Sequence of chain 1.A:
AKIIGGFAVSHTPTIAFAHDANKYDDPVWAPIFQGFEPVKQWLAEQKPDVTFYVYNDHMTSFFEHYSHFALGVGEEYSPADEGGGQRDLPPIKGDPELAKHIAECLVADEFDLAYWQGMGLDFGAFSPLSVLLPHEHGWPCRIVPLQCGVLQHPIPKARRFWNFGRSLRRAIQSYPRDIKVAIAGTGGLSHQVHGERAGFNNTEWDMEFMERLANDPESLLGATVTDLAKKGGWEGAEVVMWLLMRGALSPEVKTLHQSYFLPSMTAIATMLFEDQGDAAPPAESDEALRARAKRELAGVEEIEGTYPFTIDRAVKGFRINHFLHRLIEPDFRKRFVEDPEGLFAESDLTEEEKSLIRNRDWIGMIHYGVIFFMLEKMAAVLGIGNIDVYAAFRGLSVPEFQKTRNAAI

This protein binds this small molecule.
Small molecule (SMILES): O=C(O)c1cc(O)c(O)c(O)c1

Sequence of chain 1.B:
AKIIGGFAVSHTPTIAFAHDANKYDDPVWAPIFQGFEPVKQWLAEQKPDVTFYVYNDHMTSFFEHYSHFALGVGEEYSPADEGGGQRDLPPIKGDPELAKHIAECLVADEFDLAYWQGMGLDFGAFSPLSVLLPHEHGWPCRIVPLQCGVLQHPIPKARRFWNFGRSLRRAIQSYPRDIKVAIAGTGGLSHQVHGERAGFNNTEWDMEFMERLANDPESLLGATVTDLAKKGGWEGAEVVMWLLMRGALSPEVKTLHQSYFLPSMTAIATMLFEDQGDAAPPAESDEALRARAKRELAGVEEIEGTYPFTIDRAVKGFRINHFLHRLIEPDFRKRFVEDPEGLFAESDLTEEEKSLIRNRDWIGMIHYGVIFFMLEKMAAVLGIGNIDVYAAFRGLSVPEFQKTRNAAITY

Binding-site contacts:
Ligand atom OAE contacts residue PHE374 of chain 1.B at 3.9 Å.
Ligand atom CAI contacts residue THR267 of chain 1.A at 3.5 Å.
Ligand atom OAB contacts residue TYR391 of chain 1.B at 2.7 Å (h-bond).
Ligand atom CAG contacts residue TYR391 of chain 1.B at 3.4 Å (hydrophobic).
Ligand atom OAA contacts residue TYR391 of chain 1.B at 3.9 Å.
Ligand atom CAF contacts residue THR13 of chain 1.A at 3.5 Å.
Ligand atom CAG contacts residue PRO14 of chain 1.A at 3.6 Å (hydrophobic).
Ligand atom CAF contacts residue TYR391 of chain 1.B at 4.1 Å (hydrophobic).
Ligand atom CAK contacts residue VAL194 of chain 1.A at 4.2 Å (hydrophobic).
Ligand atom CAK contacts residue TYR391 of chain 1.B at 3.2 Å (hydrophobic).
Ligand atom OAC contacts residue HIS192 of chain 1.A at 3.2 Å.
Ligand atom OAE contacts residue PRO14 of chain 1.A at 4.2 Å.
Ligand atom CAK contacts residue PRO14 of chain 1.A at 4.1 Å (hydrophobic).
Ligand atom CAI contacts residue THR13 of chain 1.A at 3.8 Å.
Ligand atom OAC contacts residue THR267 of chain 1.A at 2.8 Å (h-bond).
Ligand atom CAK contacts residue THR13 of chain 1.A at 4.0 Å.
Ligand atom OAA contacts residue THR15 of chain 1.A at 3.7 Å.
Ligand atom OAB contacts residue ASN387 of chain 1.B at 2.9 Å (h-bond).
Ligand atom OAD contacts residue PHE374 of chain 1.B at 3.8 Å.
Ligand atom OAE contacts residue PHE124 of chain 1.A at 4.1 Å.
Ligand atom CAG contacts residue ASN387 of chain 1.B at 3.7 Å.
Ligand atom OAA contacts residue MET266 of chain 1.A at 3.6 Å.
Ligand atom OAC contacts residue THR13 of chain 1.A at 3.8 Å.
Ligand atom CAJ contacts residue PRO14 of chain 1.A at 3.5 Å (hydrophobic).
Ligand atom CAJ contacts residue GLU377 of chain 1.B at 3.4 Å.
Ligand atom CAI contacts residue HIS192 of chain 1.A at 4.1 Å.
Ligand atom CAL contacts residue PRO14 of chain 1.A at 3.7 Å (hydrophobic).
Ligand atom OAD contacts residue PHE373 of chain 1.B at 3.9 Å.
Ligand atom OAD contacts residue GLU377 of chain 1.B at 2.6 Å (salt-bridge).
Ligand atom CAF contacts residue PRO14 of chain 1.A at 4.2 Å (hydrophobic).
Ligand atom CAH contacts residue ASN387 of chain 1.B at 3.9 Å.
Ligand atom OAA contacts residue THR13 of chain 1.A at 4.2 Å.
Ligand atom CAH contacts residue TYR391 of chain 1.B at 3.1 Å (hydrophobic).
Ligand atom OAD contacts residue PHE124 of chain 1.A at 3.5 Å.
Ligand atom CAI contacts residue PRO14 of chain 1.A at 4.0 Å (hydrophobic).
Ligand atom CAF contacts residue VAL194 of chain 1.A at 3.9 Å (hydrophobic).
Ligand atom OAD contacts residue PRO14 of chain 1.A at 3.9 Å.
Ligand atom CAG contacts residue GLU377 of chain 1.B at 3.4 Å.
Ligand atom CAF contacts residue THR267 of chain 1.A at 3.3 Å.
Ligand atom CAI contacts residue VAL194 of chain 1.A at 4.0 Å (hydrophobic).